Binding-site contacts:
Ligand atom O1 contacts residue LYS186 of chain 1.E at 3.5 Å (salt-bridge).
Ligand atom C1 contacts residue THR244 of chain 1.E at 4.1 Å.
Ligand atom O3 contacts residue ALA209 of chain 1.E at 4.0 Å.
Ligand atom C2 contacts residue GLY211 of chain 1.E at 3.6 Å.
Ligand atom O3 contacts residue LYS186 of chain 1.E at 2.8 Å (salt-bridge).
Ligand atom C1 contacts residue ALA209 of chain 1.E at 3.7 Å (hydrophobic).
Ligand atom O1 contacts residue MET276 of chain 1.E at 4.2 Å.
Ligand atom C2 contacts residue MG1 of chain 1.BA at 3.0 Å.
Ligand atom O3 contacts residue MG1 of chain 1.BA at 2.0 Å.
Ligand atom O2 contacts residue ASP212 of chain 1.E at 4.0 Å.
Ligand atom O4 contacts residue GLY211 of chain 1.E at 3.6 Å.
Ligand atom C2 contacts residue ASP212 of chain 1.E at 3.8 Å.
Ligand atom C2 contacts residue ARG210 of chain 1.E at 4.3 Å.
Ligand atom C1 contacts residue MG1 of chain 1.BA at 2.8 Å.
Ligand atom O1 contacts residue ARG87 of chain 1.E at 4.0 Å.
Ligand atom C2 contacts residue THR244 of chain 1.E at 3.5 Å.
Ligand atom O4 contacts residue GLU188 of chain 1.E at 3.0 Å (salt-bridge).
Ligand atom O1 contacts residue MG1 of chain 1.BA at 4.1 Å.
Ligand atom O1 contacts residue ALA209 of chain 1.E at 4.1 Å.
Ligand atom O2 contacts residue ALA209 of chain 1.E at 3.3 Å.
Ligand atom O4 contacts residue MG1 of chain 1.BA at 2.4 Å.
Ligand atom O1 contacts residue THR244 of chain 1.E at 3.6 Å.
Ligand atom C1 contacts residue LYS186 of chain 1.E at 3.5 Å.
Ligand atom O3 contacts residue GLU188 of chain 1.E at 3.0 Å (salt-bridge).
Ligand atom O2 contacts residue THR244 of chain 1.E at 2.5 Å (h-bond).
Ligand atom O2 contacts residue ARG210 of chain 1.E at 3.5 Å (salt-bridge).
Ligand atom C2 contacts residue ALA209 of chain 1.E at 3.5 Å (hydrophobic).
Ligand atom O2 contacts residue MG1 of chain 1.BA at 4.2 Å.
Ligand atom C2 contacts residue GLU188 of chain 1.E at 3.6 Å.
Ligand atom C1 contacts residue GLU188 of chain 1.E at 3.6 Å.
Ligand atom O3 contacts residue ASP212 of chain 1.E at 4.0 Å.
Ligand atom O2 contacts residue GLY211 of chain 1.E at 2.9 Å (h-bond).
Ligand atom O1 contacts residue MET207 of chain 1.E at 4.2 Å.
Ligand atom O4 contacts residue ALA209 of chain 1.E at 3.7 Å.
Ligand atom O4 contacts residue ASP212 of chain 1.E at 2.8 Å (salt-bridge).

Sequence of chain 1.E:
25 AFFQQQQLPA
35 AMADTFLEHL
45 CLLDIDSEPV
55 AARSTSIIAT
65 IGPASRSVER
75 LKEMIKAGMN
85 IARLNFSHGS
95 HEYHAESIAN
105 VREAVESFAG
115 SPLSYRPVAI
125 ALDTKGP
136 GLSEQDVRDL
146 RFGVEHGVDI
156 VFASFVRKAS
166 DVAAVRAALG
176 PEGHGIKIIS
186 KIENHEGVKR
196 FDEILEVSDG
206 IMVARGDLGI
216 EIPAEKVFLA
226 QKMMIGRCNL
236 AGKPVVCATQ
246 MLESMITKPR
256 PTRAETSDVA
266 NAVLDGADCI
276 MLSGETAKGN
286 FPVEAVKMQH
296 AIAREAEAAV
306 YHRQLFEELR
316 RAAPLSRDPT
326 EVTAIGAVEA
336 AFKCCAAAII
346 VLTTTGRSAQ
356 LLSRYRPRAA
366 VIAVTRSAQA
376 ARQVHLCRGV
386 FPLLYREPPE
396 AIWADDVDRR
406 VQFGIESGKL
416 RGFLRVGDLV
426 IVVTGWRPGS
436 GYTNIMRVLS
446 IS

A protein and the small-molecule ligand that binds it are described below.
Small molecule (SMILES): O=C([O-])C(=O)[O-]